Sequence of chain 1.F:
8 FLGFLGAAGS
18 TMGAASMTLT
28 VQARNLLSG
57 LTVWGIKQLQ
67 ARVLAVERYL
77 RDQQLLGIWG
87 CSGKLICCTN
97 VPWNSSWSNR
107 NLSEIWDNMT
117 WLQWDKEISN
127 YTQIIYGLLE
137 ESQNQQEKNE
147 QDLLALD

Sequence of chain 1.E:
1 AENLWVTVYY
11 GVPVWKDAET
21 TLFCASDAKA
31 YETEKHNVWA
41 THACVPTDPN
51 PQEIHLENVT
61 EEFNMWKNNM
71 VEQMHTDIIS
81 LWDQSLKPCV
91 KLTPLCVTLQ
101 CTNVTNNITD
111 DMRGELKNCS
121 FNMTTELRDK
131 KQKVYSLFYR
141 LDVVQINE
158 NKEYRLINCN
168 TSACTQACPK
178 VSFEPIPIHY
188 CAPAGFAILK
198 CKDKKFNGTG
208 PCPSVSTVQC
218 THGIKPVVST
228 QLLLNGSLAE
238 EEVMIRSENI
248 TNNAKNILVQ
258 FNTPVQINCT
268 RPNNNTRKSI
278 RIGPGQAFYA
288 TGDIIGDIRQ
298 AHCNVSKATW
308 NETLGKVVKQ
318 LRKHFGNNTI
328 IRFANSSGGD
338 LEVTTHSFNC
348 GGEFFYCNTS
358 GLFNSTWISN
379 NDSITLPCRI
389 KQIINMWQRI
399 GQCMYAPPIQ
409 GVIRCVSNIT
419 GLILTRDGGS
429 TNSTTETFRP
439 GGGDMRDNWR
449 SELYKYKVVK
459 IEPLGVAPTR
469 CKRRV

Binding-site contacts:
Ligand atom O7 contacts residue ASN58 of chain 1.E at 3.1 Å (h-bond).
Ligand atom N2 contacts residue GLY16 of chain 1.F at 4.5 Å.
Ligand atom N2 contacts residue ASN58 of chain 1.E at 3.0 Å (h-bond).
Ligand atom C4 contacts residue ASN58 of chain 1.E at 4.2 Å.
Ligand atom C8 contacts residue ASN58 of chain 1.E at 3.5 Å.
Ligand atom C5 contacts residue ASN58 of chain 1.E at 3.6 Å.
Ligand atom C1 contacts residue ASN58 of chain 1.E at 1.4 Å.
Ligand atom C7 contacts residue ASN58 of chain 1.E at 2.9 Å.
Ligand atom O5 contacts residue ASN58 of chain 1.E at 2.3 Å (h-bond).
Ligand atom C8 contacts residue SER17 of chain 1.F at 3.3 Å.
Ligand atom O7 contacts residue GLU57 of chain 1.E at 4.3 Å.
Ligand atom C3 contacts residue ASN58 of chain 1.E at 3.8 Å.
Ligand atom C2 contacts residue ASN58 of chain 1.E at 2.5 Å.

A protein and the small-molecule ligand that binds it are described below.
Small molecule (SMILES): CC(=O)N[C@@H]1[C@@H](O)[C@H](O)[C@@H](CO)O[C@H]1O